The small molecule below binds the protein below.
Small molecule (SMILES): Nc1ccn([C@H]2C[C@H](O)[C@@H](COP(=O)(O)O)O2)c(=O)n1

Binding-site contacts:
Ligand atom OP2 contacts residue DC1 of chain 16.F at 1.0 Å.
Ligand atom O4' contacts residue DC1 of chain 16.F at 0.3 Å (h-bond).
Ligand atom O3' contacts residue DC1 of chain 16.F at 1.1 Å (h-bond).
Ligand atom C1' contacts residue DC1 of chain 16.F at 1.3 Å.
Ligand atom C2' contacts residue PHE277 of chain 11.A at 2.8 Å (hydrophobic).
Ligand atom P contacts residue DC1 of chain 16.F at 1.1 Å.
Ligand atom O5' contacts residue DC1 of chain 16.F at 1.2 Å (h-bond).
Ligand atom C3' contacts residue PHE277 of chain 11.A at 3.6 Å (hydrophobic).
Ligand atom C4' contacts residue DC1 of chain 16.F at 1.2 Å.
Ligand atom OP1 contacts residue PHE277 of chain 11.A at 4.1 Å.
Ligand atom C3' contacts residue DC1 of chain 16.F at 0.8 Å.
Ligand atom OP1 contacts residue ARG10 of chain 11.A at 3.8 Å.
Ligand atom OP1 contacts residue DC1 of chain 16.F at 0.4 Å (h-bond).
Ligand atom C5' contacts residue DC1 of chain 16.F at 1.4 Å.
Ligand atom C1' contacts residue PHE277 of chain 11.A at 3.9 Å (hydrophobic).
Ligand atom O3' contacts residue PHE277 of chain 11.A at 4.1 Å.
Ligand atom C2' contacts residue DC1 of chain 16.F at 1.2 Å.

Sequence of chain 11.A:
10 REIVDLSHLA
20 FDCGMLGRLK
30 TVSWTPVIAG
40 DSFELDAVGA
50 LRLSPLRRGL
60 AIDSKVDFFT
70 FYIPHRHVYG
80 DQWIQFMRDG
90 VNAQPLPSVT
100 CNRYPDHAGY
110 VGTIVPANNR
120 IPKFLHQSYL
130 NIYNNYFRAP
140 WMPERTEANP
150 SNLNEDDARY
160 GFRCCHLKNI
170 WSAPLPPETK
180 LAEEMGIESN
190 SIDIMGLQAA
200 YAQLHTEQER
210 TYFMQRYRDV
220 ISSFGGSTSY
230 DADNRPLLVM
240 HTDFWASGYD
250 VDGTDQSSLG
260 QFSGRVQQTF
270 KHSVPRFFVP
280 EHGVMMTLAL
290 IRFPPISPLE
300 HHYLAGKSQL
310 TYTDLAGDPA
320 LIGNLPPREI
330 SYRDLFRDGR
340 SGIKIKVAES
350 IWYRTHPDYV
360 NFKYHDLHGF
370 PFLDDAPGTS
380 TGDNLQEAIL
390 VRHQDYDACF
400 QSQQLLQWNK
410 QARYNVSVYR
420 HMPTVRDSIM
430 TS